Binding-site contacts:
Ligand atom C2 contacts residue ARG230 of chain 1.C at 4.0 Å.
Ligand atom C8 contacts residue ARG230 of chain 1.C at 3.5 Å.
Ligand atom C6 contacts residue ASN96 of chain 1.C at 4.4 Å.
Ligand atom O7 contacts residue ARG230 of chain 1.C at 3.9 Å.
Ligand atom O7 contacts residue ASN96 of chain 1.C at 2.5 Å (h-bond).
Ligand atom C1 contacts residue GLU75 of chain 1.C at 3.9 Å.
Ligand atom C1 contacts residue ASN96 of chain 1.C at 1.4 Å.
Ligand atom C7 contacts residue CYS99 of chain 1.C at 3.8 Å (hydrophobic).
Ligand atom C3 contacts residue ARG230 of chain 1.C at 4.2 Å.
Ligand atom C3 contacts residue ASN96 of chain 1.C at 3.6 Å.
Ligand atom C8 contacts residue ASN96 of chain 1.C at 3.7 Å.
Ligand atom C7 contacts residue ASN73 of chain 1.C at 3.5 Å.
Ligand atom O6 contacts residue ASN96 of chain 1.C at 4.5 Å.
Ligand atom N2 contacts residue GLU75 of chain 1.C at 4.0 Å.
Ligand atom O3 contacts residue ARG230 of chain 1.C at 3.2 Å (salt-bridge).
Ligand atom C7 contacts residue ARG230 of chain 1.C at 3.4 Å.
Ligand atom O6 contacts residue ASP95 of chain 1.C at 3.8 Å.
Ligand atom O7 contacts residue CYS99 of chain 1.C at 3.9 Å.
Ligand atom C8 contacts residue GLU75 of chain 1.C at 4.3 Å.
Ligand atom C2 contacts residue ASN96 of chain 1.C at 2.2 Å.
Ligand atom C8 contacts residue CYS99 of chain 1.C at 3.0 Å (hydrophobic).
Ligand atom O7 contacts residue ASN73 of chain 1.C at 3.4 Å (h-bond).
Ligand atom C6 contacts residue ASP95 of chain 1.C at 3.5 Å.
Ligand atom O5 contacts residue ASP95 of chain 1.C at 4.0 Å.
Ligand atom C7 contacts residue GLU75 of chain 1.C at 4.5 Å.
Ligand atom O5 contacts residue ASN96 of chain 1.C at 2.2 Å (h-bond).
Ligand atom N2 contacts residue ARG230 of chain 1.C at 3.5 Å (salt-bridge).
Ligand atom C7 contacts residue ASN96 of chain 1.C at 2.6 Å.
Ligand atom O7 contacts residue GLY97 of chain 1.C at 4.1 Å.
Ligand atom N2 contacts residue ASN96 of chain 1.C at 2.6 Å (h-bond).
Ligand atom C5 contacts residue ASN96 of chain 1.C at 3.5 Å.
Ligand atom O7 contacts residue ASP95 of chain 1.C at 4.3 Å.
Ligand atom C4 contacts residue ASN96 of chain 1.C at 4.0 Å.
Ligand atom C5 contacts residue ASP95 of chain 1.C at 4.4 Å.
Ligand atom C8 contacts residue ASN73 of chain 1.C at 2.6 Å.

This small molecule binds to this protein.
Small molecule (SMILES): CC(=O)N[C@H]1[C@H](O[C@H]2[C@H](O)[C@@H](NC(C)=O)CO[C@@H]2CO)O[C@H](CO)[C@@H](O)[C@@H]1O

Sequence of chain 1.C:
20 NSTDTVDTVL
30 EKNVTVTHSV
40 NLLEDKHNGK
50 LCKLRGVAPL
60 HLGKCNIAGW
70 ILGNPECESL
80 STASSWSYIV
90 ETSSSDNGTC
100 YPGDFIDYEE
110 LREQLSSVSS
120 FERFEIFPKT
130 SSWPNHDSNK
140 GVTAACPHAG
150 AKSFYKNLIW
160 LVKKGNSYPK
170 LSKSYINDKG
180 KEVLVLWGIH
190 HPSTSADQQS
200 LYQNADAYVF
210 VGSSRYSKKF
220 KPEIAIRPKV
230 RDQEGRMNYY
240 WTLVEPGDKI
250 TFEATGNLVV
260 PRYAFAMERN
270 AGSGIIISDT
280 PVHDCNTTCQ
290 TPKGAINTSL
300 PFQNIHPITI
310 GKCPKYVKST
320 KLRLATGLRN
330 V